Sequence of chain 33.C:
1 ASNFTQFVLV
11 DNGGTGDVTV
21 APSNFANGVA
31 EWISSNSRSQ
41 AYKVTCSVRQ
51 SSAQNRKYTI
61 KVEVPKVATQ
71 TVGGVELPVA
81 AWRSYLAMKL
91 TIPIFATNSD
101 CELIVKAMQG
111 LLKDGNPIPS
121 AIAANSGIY

Sequence of chain 7.C:
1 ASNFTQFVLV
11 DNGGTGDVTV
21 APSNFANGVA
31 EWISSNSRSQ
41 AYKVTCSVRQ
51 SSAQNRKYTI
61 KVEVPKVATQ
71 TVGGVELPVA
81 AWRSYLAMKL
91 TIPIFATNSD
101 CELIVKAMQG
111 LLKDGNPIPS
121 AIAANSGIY

The protein below binds the small molecule below.
Small molecule (SMILES): Nc1ccn([C@@H]2O[C@H](CO[P](=O)(O)O[C@H]3[C@@H](O)[C@H](n4cnc5c(N)ncnc54)O[C@@H]3CO[P](=O)(O)O[C@H]3[C@@H](O)[C@H](n4cnc5c(=O)nc(N)[nH]c54)O[C@@H]3CO[P](=O)(O)O[C@H]3[C@@H](O)[C@H](n4cnc5c(N)ncnc54)O[C@@H]3CO[P](=O)(O)O[C@H]3[C@@H](O)[C@H](n4cnc5c(N)ncnc54)O[C@@H]3CO[P](=O)(O)O[C@H]3[C@@H](O)[C@H](n4ccc(=O)[nH]c4=O)O[C@@H]3CO[P](=O)(O)O[C@H]3[C@@H](O)[C@H](n4ccc(N)nc4=O)O[C@@H]3CO[P](=O)(O)O[C@H]3[C@@H](O)[C@H](n4ccc(=O)[nH]c4=O)O[C@@H]3CO[P](=O)(O)O[C@H]3[C@@H](O)[C@H](n4cnc5c(=O)nc(N)[nH]c54)O[C@@H]3CO)[C@@H](O)[C@H]2O)c(=O)n1

Binding-site contacts:
Ligand atom C8 contacts residue LYS61 of chain 33.C at 3.6 Å.
Ligand atom C6 contacts residue THR45 of chain 33.C at 3.4 Å.
Ligand atom C4' contacts residue ARG49 of chain 7.C at 3.6 Å.
Ligand atom N9 contacts residue LYS61 of chain 33.C at 3.8 Å.
Ligand atom P contacts residue LYS57 of chain 7.C at 3.1 Å.
Ligand atom OP1 contacts residue LYS57 of chain 7.C at 2.9 Å.
Ligand atom P contacts residue SER51 of chain 7.C at 3.2 Å.
Ligand atom P contacts residue ARG49 of chain 7.C at 3.7 Å.
Ligand atom OP2 contacts residue LYS89 of chain 7.C at 3.5 Å (salt-bridge).
Ligand atom N7 contacts residue TYR85 of chain 33.C at 3.8 Å.
Ligand atom OP2 contacts residue THR91 of chain 7.C at 3.7 Å.
Ligand atom O3' contacts residue ARG49 of chain 7.C at 3.6 Å (salt-bridge).
Ligand atom N7 contacts residue THR45 of chain 33.C at 2.7 Å (h-bond).
Ligand atom OP1 contacts residue ASN55 of chain 7.C at 3.2 Å.
Ligand atom OP2 contacts residue LYS57 of chain 7.C at 3.0 Å (salt-bridge).
Ligand atom O5' contacts residue ARG49 of chain 7.C at 3.6 Å (salt-bridge).
Ligand atom C5' contacts residue LYS57 of chain 7.C at 3.8 Å.
Ligand atom C5 contacts residue THR45 of chain 33.C at 3.4 Å.
Ligand atom N1 contacts residue SER47 of chain 33.C at 2.7 Å (h-bond).
Ligand atom C2 contacts residue SER47 of chain 33.C at 3.2 Å.
Ligand atom OP1 contacts residue ARG49 of chain 7.C at 2.6 Å (salt-bridge).
Ligand atom N7 contacts residue LYS61 of chain 33.C at 3.4 Å.
Ligand atom OP2 contacts residue SER51 of chain 7.C at 3.3 Å (h-bond).
Ligand atom N6 contacts residue CYS46 of chain 33.C at 3.6 Å (h-bond).
Ligand atom OP2 contacts residue LYS43 of chain 33.C at 2.7 Å (salt-bridge).
Ligand atom OP1 contacts residue SER52 of chain 7.C at 3.1 Å.
Ligand atom N6 contacts residue THR45 of chain 33.C at 2.8 Å (h-bond).
Ligand atom O4' contacts residue LYS61 of chain 33.C at 3.7 Å.
Ligand atom O5' contacts residue LYS57 of chain 7.C at 2.8 Å (salt-bridge).
Ligand atom N6 contacts residue THR59 of chain 33.C at 2.7 Å (h-bond).
Ligand atom C6 contacts residue THR59 of chain 33.C at 3.5 Å.
Ligand atom OP2 contacts residue TYR85 of chain 33.C at 2.6 Å (h-bond).
Ligand atom O3' contacts residue SER51 of chain 7.C at 3.3 Å (h-bond).
Ligand atom C5' contacts residue ARG49 of chain 7.C at 2.6 Å.
Ligand atom OP1 contacts residue LYS89 of chain 7.C at 3.5 Å (salt-bridge).
Ligand atom O5' contacts residue LYS89 of chain 7.C at 3.2 Å (salt-bridge).
Ligand atom OP1 contacts residue SER51 of chain 7.C at 2.7 Å (h-bond).
Ligand atom N1 contacts residue THR59 of chain 33.C at 3.4 Å.
Ligand atom OP2 contacts residue LYS57 of chain 7.C at 3.5 Å (salt-bridge).
Ligand atom OP1 contacts residue ASN55 of chain 7.C at 3.0 Å (h-bond).